Sequence of chain 1.A:
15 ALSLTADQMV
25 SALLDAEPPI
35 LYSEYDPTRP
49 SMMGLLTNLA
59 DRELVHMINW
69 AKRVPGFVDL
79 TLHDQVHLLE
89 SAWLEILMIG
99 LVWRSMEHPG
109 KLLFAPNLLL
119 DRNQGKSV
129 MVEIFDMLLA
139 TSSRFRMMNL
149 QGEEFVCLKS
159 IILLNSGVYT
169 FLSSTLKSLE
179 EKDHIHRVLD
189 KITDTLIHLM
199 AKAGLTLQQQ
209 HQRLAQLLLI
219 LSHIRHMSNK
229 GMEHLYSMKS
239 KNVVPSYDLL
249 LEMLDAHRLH

Binding-site contacts:
Ligand atom CBD contacts residue LEU62 of chain 1.A at 3.8 Å (hydrophobic).
Ligand atom CAW contacts residue ILE132 of chain 1.A at 3.8 Å (hydrophobic).
Ligand atom CAB contacts residue GLU61 of chain 1.A at 3.2 Å.
Ligand atom CAF contacts residue PHE112 of chain 1.A at 3.9 Å (hydrophobic).
Ligand atom CAM contacts residue LEU92 of chain 1.A at 3.8 Å (hydrophobic).
Ligand atom CAT contacts residue VAL241 of chain 1.A at 3.3 Å (hydrophobic).
Ligand atom CAZ contacts residue MET51 of chain 1.A at 3.6 Å (hydrophobic).
Ligand atom CAS contacts residue THR55 of chain 1.A at 3.8 Å.
Ligand atom CBB contacts residue VAL241 of chain 1.A at 3.8 Å (hydrophobic).
Ligand atom CAN contacts residue LEU92 of chain 1.A at 3.9 Å (hydrophobic).
Ligand atom CBB contacts residue ASN240 of chain 1.A at 3.7 Å.
Ligand atom CAP contacts residue THR55 of chain 1.A at 3.9 Å.
Ligand atom CAC contacts residue GLU61 of chain 1.A at 3.2 Å.
Ligand atom CAM contacts residue ALA58 of chain 1.A at 3.8 Å (hydrophobic).
Ligand atom CAO contacts residue LEU233 of chain 1.A at 3.8 Å (hydrophobic).
Ligand atom CAY contacts residue ILE132 of chain 1.A at 3.7 Å (hydrophobic).
Ligand atom CAO contacts residue ALA58 of chain 1.A at 3.9 Å (hydrophobic).
Ligand atom CBE contacts residue ASP59 of chain 1.A at 3.2 Å.
Ligand atom OAV contacts residue LEU95 of chain 1.A at 3.7 Å.
Ligand atom CBC contacts residue ASP59 of chain 1.A at 3.6 Å.
Ligand atom CAX contacts residue ILE132 of chain 1.A at 3.9 Å (hydrophobic).
Ligand atom CAD contacts residue LEU95 of chain 1.A at 3.7 Å (hydrophobic).
Ligand atom CAY contacts residue MET51 of chain 1.A at 3.9 Å (hydrophobic).
Ligand atom NAU contacts residue ASP59 of chain 1.A at 2.8 Å (salt-bridge).
Ligand atom CBF contacts residue ASP59 of chain 1.A at 2.8 Å.
Ligand atom OAV contacts residue ARG102 of chain 1.A at 3.0 Å (salt-bridge).
Ligand atom CAK contacts residue ILE132 of chain 1.A at 3.6 Å (hydrophobic).
Ligand atom OAR contacts residue LEU233 of chain 1.A at 3.3 Å.
Ligand atom CBF contacts residue ALA58 of chain 1.A at 3.0 Å (hydrophobic).
Ligand atom CAG contacts residue LEU99 of chain 1.A at 3.9 Å (hydrophobic).
Ligand atom CAP contacts residue LEU233 of chain 1.A at 3.9 Å (hydrophobic).
Ligand atom CAT contacts residue ASP59 of chain 1.A at 3.8 Å.
Ligand atom CAN contacts residue ALA58 of chain 1.A at 3.5 Å (hydrophobic).
Ligand atom OAV contacts residue GLU61 of chain 1.A at 2.6 Å (salt-bridge).
Ligand atom CBB contacts residue ASP59 of chain 1.A at 3.5 Å.
Ligand atom CAA contacts residue LEU54 of chain 1.A at 3.7 Å (hydrophobic).
Ligand atom CBA contacts residue ILE132 of chain 1.A at 3.4 Å (hydrophobic).
Ligand atom CAZ contacts residue ILE132 of chain 1.A at 3.5 Å (hydrophobic).
Ligand atom CBC contacts residue PRO243 of chain 1.A at 3.8 Å (hydrophobic).
Ligand atom CBD contacts residue ASP59 of chain 1.A at 3.5 Å.

The small molecule below binds the protein below.
Small molecule (SMILES): C[C@@H]1CCCN1CCOc1ccc([C@@H]2c3ccc(O)cc3CC[C@@H]2c2ccccc2)cc1